This small molecule binds to this protein.
Small molecule (SMILES): CC(=O)N[C@@H]1[C@@H](O)[C@H](O)[C@@H](CO)O[C@H]1O

Sequence of chain 1.C:
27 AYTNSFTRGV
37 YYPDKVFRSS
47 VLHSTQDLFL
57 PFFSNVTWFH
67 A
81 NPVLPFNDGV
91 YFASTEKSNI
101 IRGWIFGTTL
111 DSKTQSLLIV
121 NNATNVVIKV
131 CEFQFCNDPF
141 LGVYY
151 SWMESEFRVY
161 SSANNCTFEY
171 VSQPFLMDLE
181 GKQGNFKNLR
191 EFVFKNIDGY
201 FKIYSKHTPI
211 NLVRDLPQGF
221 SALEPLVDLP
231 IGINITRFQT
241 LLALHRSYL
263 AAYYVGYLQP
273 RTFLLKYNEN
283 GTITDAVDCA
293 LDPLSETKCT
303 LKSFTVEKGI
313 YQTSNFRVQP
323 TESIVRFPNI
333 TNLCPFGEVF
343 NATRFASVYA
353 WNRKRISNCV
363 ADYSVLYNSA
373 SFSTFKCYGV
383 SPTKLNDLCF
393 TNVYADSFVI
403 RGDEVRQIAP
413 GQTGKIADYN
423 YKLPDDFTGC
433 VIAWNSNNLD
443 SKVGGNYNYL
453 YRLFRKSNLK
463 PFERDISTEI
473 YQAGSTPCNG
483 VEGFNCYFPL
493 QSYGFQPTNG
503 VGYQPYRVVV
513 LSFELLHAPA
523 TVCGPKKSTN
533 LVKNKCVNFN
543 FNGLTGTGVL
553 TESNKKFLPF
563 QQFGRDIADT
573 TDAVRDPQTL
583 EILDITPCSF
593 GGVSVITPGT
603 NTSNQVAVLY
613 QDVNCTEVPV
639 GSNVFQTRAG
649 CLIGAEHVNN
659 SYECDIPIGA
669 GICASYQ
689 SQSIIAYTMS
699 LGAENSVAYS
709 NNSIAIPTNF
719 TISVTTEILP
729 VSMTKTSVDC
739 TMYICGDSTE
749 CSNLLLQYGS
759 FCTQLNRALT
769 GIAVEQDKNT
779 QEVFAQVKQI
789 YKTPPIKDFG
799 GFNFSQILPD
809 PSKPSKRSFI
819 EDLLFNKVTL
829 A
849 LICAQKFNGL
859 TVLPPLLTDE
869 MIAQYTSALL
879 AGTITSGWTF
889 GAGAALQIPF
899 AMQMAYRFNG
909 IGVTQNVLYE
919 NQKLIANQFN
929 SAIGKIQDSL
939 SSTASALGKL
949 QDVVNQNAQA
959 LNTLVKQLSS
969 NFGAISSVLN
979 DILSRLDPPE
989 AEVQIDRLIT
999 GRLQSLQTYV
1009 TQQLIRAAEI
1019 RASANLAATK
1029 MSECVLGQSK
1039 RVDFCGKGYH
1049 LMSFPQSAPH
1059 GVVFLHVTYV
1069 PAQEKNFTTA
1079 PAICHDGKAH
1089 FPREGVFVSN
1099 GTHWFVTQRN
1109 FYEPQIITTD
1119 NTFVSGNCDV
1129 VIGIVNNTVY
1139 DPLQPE

Binding-site contacts:
Ligand atom C5 contacts residue ASN657 of chain 1.C at 3.7 Å.
Ligand atom C1 contacts residue ASN657 of chain 1.C at 1.4 Å.
Ligand atom C4 contacts residue ASN657 of chain 1.C at 4.2 Å.
Ligand atom O7 contacts residue ASN657 of chain 1.C at 4.5 Å.
Ligand atom O5 contacts residue ASN657 of chain 1.C at 2.4 Å (h-bond).
Ligand atom C2 contacts residue ASN657 of chain 1.C at 2.5 Å.
Ligand atom C3 contacts residue ASN657 of chain 1.C at 3.8 Å.
Ligand atom C7 contacts residue ASN657 of chain 1.C at 3.6 Å.
Ligand atom C8 contacts residue ASN657 of chain 1.C at 3.9 Å.
Ligand atom N2 contacts residue ASN657 of chain 1.C at 2.9 Å (h-bond).